Sequence of chain 1.C:
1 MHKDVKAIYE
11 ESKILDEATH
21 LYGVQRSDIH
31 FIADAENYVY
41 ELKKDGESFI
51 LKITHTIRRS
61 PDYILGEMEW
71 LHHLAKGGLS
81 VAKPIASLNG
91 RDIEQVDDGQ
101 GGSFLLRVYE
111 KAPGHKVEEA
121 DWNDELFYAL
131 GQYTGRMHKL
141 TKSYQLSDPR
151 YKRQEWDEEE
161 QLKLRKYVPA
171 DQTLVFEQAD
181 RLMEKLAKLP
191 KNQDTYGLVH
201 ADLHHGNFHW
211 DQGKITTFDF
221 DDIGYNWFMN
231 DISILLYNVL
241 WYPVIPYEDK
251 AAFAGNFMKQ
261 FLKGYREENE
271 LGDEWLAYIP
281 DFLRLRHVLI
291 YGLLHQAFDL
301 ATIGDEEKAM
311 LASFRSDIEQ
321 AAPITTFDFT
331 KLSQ

Binding-site contacts:
Ligand atom NAD contacts residue ASP222 of chain 1.D at 2.9 Å (salt-bridge).
Ligand atom NAQ contacts residue ANP1 of chain 1.DA at 3.5 Å (h-bond).
Ligand atom CAL contacts residue HIS204 of chain 1.D at 3.7 Å.
Ligand atom CAK contacts residue HIS205 of chain 1.D at 3.5 Å.
Ligand atom CAN contacts residue GLN161 of chain 1.D at 3.2 Å.
Ligand atom CAZ contacts residue ASP222 of chain 1.D at 3.8 Å.
Ligand atom NAD contacts residue GLU36 of chain 1.D at 3.1 Å (salt-bridge).
Ligand atom CAU contacts residue HIS204 of chain 1.D at 3.4 Å.
Ligand atom NAC contacts residue ASP222 of chain 1.D at 3.5 Å (salt-bridge).
Ligand atom CAM contacts residue ASN238 of chain 1.D at 3.7 Å.
Ligand atom NAC contacts residue GLU159 of chain 1.D at 3.2 Å (salt-bridge).
Ligand atom OAJ contacts residue LEU293 of chain 1.D at 3.7 Å.
Ligand atom OAJ contacts residue ILE290 of chain 1.D at 3.4 Å.
Ligand atom NAC contacts residue GLN161 of chain 1.D at 2.8 Å (h-bond).
Ligand atom OAE contacts residue ARG286 of chain 1.D at 3.8 Å.
Ligand atom CAW contacts residue HIS204 of chain 1.D at 3.8 Å.
Ligand atom CBA contacts residue ASP202 of chain 1.D at 3.3 Å.
Ligand atom CAV contacts residue HIS204 of chain 1.D at 3.4 Å.
Ligand atom OAF contacts residue ILE290 of chain 1.D at 3.4 Å.
Ligand atom CAN contacts residue GLU36 of chain 1.D at 3.5 Å.
Ligand atom OAE contacts residue ASP222 of chain 1.D at 3.0 Å.
Ligand atom OAH contacts residue GLY206 of chain 1.D at 3.4 Å.
Ligand atom CAV contacts residue TYR242 of chain 1.D at 3.8 Å (hydrophobic).
Ligand atom CAS contacts residue ASP222 of chain 1.D at 3.5 Å.
Ligand atom NAD contacts residue ASP202 of chain 1.D at 3.6 Å.
Ligand atom OAI contacts residue ANP1 of chain 1.DA at 3.1 Å (h-bond).
Ligand atom OAI contacts residue ASP202 of chain 1.D at 2.6 Å (salt-bridge).
Ligand atom CBB contacts residue LEU293 of chain 1.D at 3.7 Å (hydrophobic).
Ligand atom CAK contacts residue ASN238 of chain 1.D at 3.5 Å.
Ligand atom OAF contacts residue TRP241 of chain 1.D at 3.4 Å.
Ligand atom CAL contacts residue HIS205 of chain 1.D at 3.6 Å.
Ligand atom CAK contacts residue HIS204 of chain 1.D at 3.7 Å.
Ligand atom CAK contacts residue TYR242 of chain 1.D at 3.6 Å (hydrophobic).
Ligand atom NAD contacts residue ANP1 of chain 1.DA at 3.4 Å (h-bond).
Ligand atom CAS contacts residue GLN161 of chain 1.D at 3.5 Å.
Ligand atom CBD contacts residue TYR242 of chain 1.D at 3.6 Å (hydrophobic).
Ligand atom CAX contacts residue HIS204 of chain 1.D at 3.5 Å.
Ligand atom OAJ contacts residue ARG286 of chain 1.D at 3.8 Å.
Ligand atom OAH contacts residue HIS204 of chain 1.D at 3.6 Å.
Ligand atom OAG contacts residue HIS204 of chain 1.D at 3.3 Å.

This protein binds this small molecule.
Small molecule (SMILES): CC(C)C[C@H](NC(=O)[C@@H](O)[C@@H](O)[C@@H](N)CC(N)=O)[C@@H]1Cc2cccc(O)c2C(=O)O1

Sequence of chain 1.D:
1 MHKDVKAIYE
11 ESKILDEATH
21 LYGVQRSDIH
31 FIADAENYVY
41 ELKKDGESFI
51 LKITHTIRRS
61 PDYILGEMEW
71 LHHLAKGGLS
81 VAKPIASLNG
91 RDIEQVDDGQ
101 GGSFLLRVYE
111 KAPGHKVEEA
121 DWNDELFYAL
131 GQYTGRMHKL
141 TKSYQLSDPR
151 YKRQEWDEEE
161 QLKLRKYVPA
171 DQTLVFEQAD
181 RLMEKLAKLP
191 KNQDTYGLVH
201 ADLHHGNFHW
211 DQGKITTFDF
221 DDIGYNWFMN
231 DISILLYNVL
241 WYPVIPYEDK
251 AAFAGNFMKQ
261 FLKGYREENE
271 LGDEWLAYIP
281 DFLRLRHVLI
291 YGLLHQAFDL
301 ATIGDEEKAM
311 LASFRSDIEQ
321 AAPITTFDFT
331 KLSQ